Binding-site contacts:
Ligand atom C6 contacts residue TYR28 of chain 1.C at 3.7 Å (hydrophobic).
Ligand atom C1 contacts residue ASN61 of chain 1.C at 1.4 Å.
Ligand atom C7 contacts residue ASN61 of chain 1.C at 3.5 Å.
Ligand atom C5 contacts residue TYR28 of chain 1.C at 3.6 Å (hydrophobic).
Ligand atom O5 contacts residue TYR28 of chain 1.C at 3.7 Å.
Ligand atom O6 contacts residue TYR28 of chain 1.C at 3.2 Å.
Ligand atom C5 contacts residue ASN61 of chain 1.C at 3.6 Å.
Ligand atom N2 contacts residue ASN61 of chain 1.C at 2.9 Å (h-bond).
Ligand atom C1 contacts residue TYR28 of chain 1.C at 3.7 Å (hydrophobic).
Ligand atom C2 contacts residue ASN61 of chain 1.C at 2.5 Å.
Ligand atom C8 contacts residue ASN61 of chain 1.C at 4.0 Å.
Ligand atom O5 contacts residue ASN61 of chain 1.C at 2.3 Å (h-bond).
Ligand atom C4 contacts residue ASN61 of chain 1.C at 4.2 Å.
Ligand atom O7 contacts residue ASN61 of chain 1.C at 3.6 Å.
Ligand atom C3 contacts residue ASN61 of chain 1.C at 3.8 Å.

This protein binds this small molecule.
Small molecule (SMILES): CC(=O)N[C@@H]1[C@@H](O)[C@H](O)[C@@H](CO)O[C@H]1O

Sequence of chain 1.C:
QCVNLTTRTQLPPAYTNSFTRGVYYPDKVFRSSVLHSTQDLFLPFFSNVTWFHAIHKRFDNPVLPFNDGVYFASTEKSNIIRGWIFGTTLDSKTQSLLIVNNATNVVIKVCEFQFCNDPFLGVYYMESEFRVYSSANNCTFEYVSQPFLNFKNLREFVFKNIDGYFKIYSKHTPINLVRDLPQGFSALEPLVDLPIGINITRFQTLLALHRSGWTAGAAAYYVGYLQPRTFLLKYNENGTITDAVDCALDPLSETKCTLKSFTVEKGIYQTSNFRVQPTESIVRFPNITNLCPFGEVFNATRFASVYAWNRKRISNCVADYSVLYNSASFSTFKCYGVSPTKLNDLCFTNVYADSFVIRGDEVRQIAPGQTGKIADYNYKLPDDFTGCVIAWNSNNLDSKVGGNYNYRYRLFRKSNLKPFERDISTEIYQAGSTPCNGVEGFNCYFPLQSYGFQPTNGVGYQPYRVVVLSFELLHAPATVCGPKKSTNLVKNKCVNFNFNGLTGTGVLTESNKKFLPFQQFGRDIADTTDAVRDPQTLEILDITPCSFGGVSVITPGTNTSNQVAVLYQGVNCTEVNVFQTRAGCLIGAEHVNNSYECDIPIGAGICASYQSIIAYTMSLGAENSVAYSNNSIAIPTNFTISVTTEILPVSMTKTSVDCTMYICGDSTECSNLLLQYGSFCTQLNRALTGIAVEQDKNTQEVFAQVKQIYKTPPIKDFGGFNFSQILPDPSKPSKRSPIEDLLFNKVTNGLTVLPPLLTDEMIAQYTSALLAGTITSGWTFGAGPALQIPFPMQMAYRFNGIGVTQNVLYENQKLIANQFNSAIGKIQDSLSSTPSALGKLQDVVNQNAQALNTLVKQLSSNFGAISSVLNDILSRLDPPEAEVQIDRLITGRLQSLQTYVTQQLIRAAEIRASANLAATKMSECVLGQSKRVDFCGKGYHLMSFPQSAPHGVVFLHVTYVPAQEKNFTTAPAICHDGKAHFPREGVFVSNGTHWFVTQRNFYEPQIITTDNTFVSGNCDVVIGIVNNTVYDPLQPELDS